Binding-site contacts:
Ligand atom C1 contacts residue SER803 of chain 1.B at 3.8 Å.
Ligand atom N2 contacts residue SER803 of chain 1.B at 3.7 Å.
Ligand atom C5 contacts residue ASN801 of chain 1.B at 3.7 Å.
Ligand atom O7 contacts residue GLN804 of chain 1.B at 3.0 Å (h-bond).
Ligand atom O7 contacts residue SER803 of chain 1.B at 2.6 Å (h-bond).
Ligand atom C2 contacts residue ASN801 of chain 1.B at 2.5 Å.
Ligand atom O7 contacts residue ASN801 of chain 1.B at 4.1 Å.
Ligand atom C7 contacts residue GLN804 of chain 1.B at 3.3 Å.
Ligand atom C3 contacts residue SER803 of chain 1.B at 4.4 Å.
Ligand atom C4 contacts residue ASN801 of chain 1.B at 4.2 Å.
Ligand atom C2 contacts residue SER803 of chain 1.B at 3.2 Å.
Ligand atom N2 contacts residue GLN804 of chain 1.B at 4.4 Å.
Ligand atom C7 contacts residue SER803 of chain 1.B at 3.4 Å.
Ligand atom C3 contacts residue ASN801 of chain 1.B at 3.8 Å.
Ligand atom O5 contacts residue SER803 of chain 1.B at 4.2 Å.
Ligand atom C7 contacts residue ASN801 of chain 1.B at 3.7 Å.
Ligand atom C6 contacts residue ASN801 of chain 1.B at 4.3 Å.
Ligand atom C1 contacts residue ASN801 of chain 1.B at 1.4 Å.
Ligand atom N2 contacts residue ASN801 of chain 1.B at 2.9 Å (h-bond).
Ligand atom O5 contacts residue ASN801 of chain 1.B at 2.4 Å (h-bond).
Ligand atom C8 contacts residue GLN804 of chain 1.B at 3.3 Å.

The protein below binds the small molecule below.
Small molecule (SMILES): CC(=O)N[C@@H]1[C@@H](O)[C@H](O)[C@@H](CO)O[C@H]1O

Sequence of chain 1.B:
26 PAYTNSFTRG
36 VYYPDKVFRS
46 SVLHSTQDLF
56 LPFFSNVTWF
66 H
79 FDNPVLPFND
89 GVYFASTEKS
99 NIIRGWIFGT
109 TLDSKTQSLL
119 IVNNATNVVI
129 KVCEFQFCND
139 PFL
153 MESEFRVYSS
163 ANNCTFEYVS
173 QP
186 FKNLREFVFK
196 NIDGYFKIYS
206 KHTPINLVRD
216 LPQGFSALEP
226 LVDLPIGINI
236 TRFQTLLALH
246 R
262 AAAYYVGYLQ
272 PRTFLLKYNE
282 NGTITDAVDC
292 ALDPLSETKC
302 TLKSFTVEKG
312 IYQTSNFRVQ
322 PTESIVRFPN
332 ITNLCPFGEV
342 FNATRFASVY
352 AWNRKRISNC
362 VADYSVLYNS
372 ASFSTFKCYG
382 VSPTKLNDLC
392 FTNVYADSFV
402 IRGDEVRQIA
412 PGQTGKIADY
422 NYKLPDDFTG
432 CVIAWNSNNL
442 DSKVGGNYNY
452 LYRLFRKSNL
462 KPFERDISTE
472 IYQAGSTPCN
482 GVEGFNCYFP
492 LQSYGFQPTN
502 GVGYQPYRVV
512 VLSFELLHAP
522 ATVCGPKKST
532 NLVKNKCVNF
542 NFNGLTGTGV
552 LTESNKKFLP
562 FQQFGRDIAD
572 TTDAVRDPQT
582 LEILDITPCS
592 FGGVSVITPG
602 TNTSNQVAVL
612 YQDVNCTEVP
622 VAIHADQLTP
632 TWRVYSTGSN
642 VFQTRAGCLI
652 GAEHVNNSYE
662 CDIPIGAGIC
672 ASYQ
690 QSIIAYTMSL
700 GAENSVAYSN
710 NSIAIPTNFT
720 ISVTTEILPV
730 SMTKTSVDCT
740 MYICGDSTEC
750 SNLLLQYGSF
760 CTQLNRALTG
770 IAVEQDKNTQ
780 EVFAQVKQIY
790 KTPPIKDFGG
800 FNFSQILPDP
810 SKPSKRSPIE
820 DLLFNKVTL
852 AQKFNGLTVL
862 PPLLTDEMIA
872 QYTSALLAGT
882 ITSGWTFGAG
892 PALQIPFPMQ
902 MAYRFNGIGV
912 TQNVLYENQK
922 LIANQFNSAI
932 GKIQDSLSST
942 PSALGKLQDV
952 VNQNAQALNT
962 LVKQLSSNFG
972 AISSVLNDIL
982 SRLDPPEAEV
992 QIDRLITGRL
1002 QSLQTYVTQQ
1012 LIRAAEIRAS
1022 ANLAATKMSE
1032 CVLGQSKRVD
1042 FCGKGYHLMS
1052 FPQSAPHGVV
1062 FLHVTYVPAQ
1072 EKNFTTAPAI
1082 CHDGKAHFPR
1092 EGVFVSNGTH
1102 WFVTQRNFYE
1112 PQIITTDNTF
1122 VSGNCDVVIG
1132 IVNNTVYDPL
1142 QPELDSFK